Sequence of chain 1.B:
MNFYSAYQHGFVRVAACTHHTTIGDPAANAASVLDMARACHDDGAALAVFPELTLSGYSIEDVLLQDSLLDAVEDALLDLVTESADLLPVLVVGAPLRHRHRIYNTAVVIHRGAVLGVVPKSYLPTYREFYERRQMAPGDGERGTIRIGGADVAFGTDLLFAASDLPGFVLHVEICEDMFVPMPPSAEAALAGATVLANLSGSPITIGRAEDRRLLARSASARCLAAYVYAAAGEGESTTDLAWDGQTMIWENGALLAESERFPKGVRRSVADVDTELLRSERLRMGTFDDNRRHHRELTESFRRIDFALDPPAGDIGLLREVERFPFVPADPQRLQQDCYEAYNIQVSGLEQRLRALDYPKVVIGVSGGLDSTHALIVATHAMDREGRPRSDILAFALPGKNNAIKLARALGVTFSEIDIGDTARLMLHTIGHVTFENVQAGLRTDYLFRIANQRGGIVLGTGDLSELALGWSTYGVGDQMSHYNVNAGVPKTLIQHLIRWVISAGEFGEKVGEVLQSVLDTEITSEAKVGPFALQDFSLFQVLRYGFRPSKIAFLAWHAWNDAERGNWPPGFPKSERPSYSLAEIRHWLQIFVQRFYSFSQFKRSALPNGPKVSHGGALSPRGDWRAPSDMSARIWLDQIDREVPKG

The small molecule below binds the protein below.
Small molecule (SMILES): CC(=O)CC[C@H](N)C(=O)O

Binding-site contacts:
Ligand atom O contacts residue TYR128 of chain 1.B at 4.2 Å.
Ligand atom OD contacts residue CYS177 of chain 1.B at 3.8 Å.
Ligand atom CB contacts residue SER204 of chain 1.B at 2.9 Å.
Ligand atom CA contacts residue SER204 of chain 1.B at 4.3 Å.
Ligand atom OD contacts residue TYR231 of chain 1.B at 2.7 Å (h-bond).
Ligand atom OXT contacts residue ARG210 of chain 1.B at 3.4 Å (salt-bridge).
Ligand atom CD contacts residue TYR231 of chain 1.B at 3.0 Å (hydrophobic).
Ligand atom CE contacts residue GLU178 of chain 1.B at 4.3 Å.
Ligand atom CG contacts residue TYR231 of chain 1.B at 3.4 Å (hydrophobic).
Ligand atom CD contacts residue PHE181 of chain 1.B at 3.2 Å (hydrophobic).
Ligand atom OD contacts residue SER202 of chain 1.B at 3.0 Å (h-bond).
Ligand atom CE contacts residue TYR231 of chain 1.B at 3.8 Å (hydrophobic).
Ligand atom CD contacts residue SER202 of chain 1.B at 3.2 Å.
Ligand atom CG contacts residue PHE181 of chain 1.B at 3.1 Å (hydrophobic).
Ligand atom CE contacts residue CYS177 of chain 1.B at 1.6 Å (hydrophobic).
Ligand atom CB contacts residue CYS177 of chain 1.B at 4.1 Å (hydrophobic).
Ligand atom OD contacts residue ARG214 of chain 1.B at 4.0 Å.
Ligand atom CG contacts residue ARG214 of chain 1.B at 3.5 Å.
Ligand atom CE contacts residue SER202 of chain 1.B at 2.8 Å.
Ligand atom CD contacts residue CYS177 of chain 1.B at 3.1 Å (hydrophobic).
Ligand atom O contacts residue PHE131 of chain 1.B at 4.3 Å.
Ligand atom C contacts residue ARG210 of chain 1.B at 3.8 Å.
Ligand atom OD contacts residue MET180 of chain 1.B at 3.5 Å.
Ligand atom CD contacts residue SER204 of chain 1.B at 3.6 Å.
Ligand atom CE contacts residue PHE181 of chain 1.B at 3.9 Å (hydrophobic).
Ligand atom C contacts residue PHE181 of chain 1.B at 3.8 Å (hydrophobic).
Ligand atom CA contacts residue PHE181 of chain 1.B at 3.7 Å (hydrophobic).
Ligand atom N contacts residue SER204 of chain 1.B at 4.3 Å.
Ligand atom CG contacts residue CYS177 of chain 1.B at 4.1 Å (hydrophobic).
Ligand atom CA contacts residue CYS177 of chain 1.B at 4.0 Å (hydrophobic).
Ligand atom N contacts residue CYS177 of chain 1.B at 3.5 Å (h-bond).
Ligand atom OD contacts residue PHE181 of chain 1.B at 3.0 Å.
Ligand atom N contacts residue PHE131 of chain 1.B at 3.4 Å.
Ligand atom O contacts residue GLU178 of chain 1.B at 4.1 Å.
Ligand atom CB contacts residue ARG210 of chain 1.B at 3.5 Å.
Ligand atom CE contacts residue SER204 of chain 1.B at 3.5 Å.
Ligand atom CB contacts residue PHE181 of chain 1.B at 3.9 Å (hydrophobic).
Ligand atom CD contacts residue ARG214 of chain 1.B at 4.3 Å.
Ligand atom OXT contacts residue PHE181 of chain 1.B at 3.5 Å.
Ligand atom CG contacts residue SER204 of chain 1.B at 3.0 Å.